Sequence of chain 1.A:
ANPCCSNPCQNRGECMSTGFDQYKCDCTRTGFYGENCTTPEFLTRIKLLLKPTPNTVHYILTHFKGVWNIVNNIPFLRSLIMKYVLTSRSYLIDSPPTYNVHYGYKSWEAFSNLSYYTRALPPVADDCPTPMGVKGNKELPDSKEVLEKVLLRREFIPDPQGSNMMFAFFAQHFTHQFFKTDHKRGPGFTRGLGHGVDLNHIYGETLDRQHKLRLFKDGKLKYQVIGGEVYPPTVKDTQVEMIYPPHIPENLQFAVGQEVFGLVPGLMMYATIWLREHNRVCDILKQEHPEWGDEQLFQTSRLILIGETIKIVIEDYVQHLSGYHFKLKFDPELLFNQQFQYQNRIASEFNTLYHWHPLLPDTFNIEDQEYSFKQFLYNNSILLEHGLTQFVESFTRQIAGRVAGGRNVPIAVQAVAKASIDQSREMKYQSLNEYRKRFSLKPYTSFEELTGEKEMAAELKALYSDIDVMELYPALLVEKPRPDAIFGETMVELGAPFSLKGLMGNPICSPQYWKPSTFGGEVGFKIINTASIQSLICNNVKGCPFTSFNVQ

The protein below binds the small molecule below.
Small molecule (SMILES): CC(=O)N[C@H]1[C@H](O[C@H]2[C@H](O)[C@@H](NC(C)=O)CO[C@@H]2CO)O[C@H](CO)[C@@H](O)[C@@H]1O

Binding-site contacts:
Ligand atom C6 contacts residue ASP208 of chain 1.B at 4.4 Å.
Ligand atom C4 contacts residue LEU207 of chain 1.B at 4.0 Å (hydrophobic).
Ligand atom O6 contacts residue LEU207 of chain 1.B at 3.7 Å.
Ligand atom C2 contacts residue ARG185 of chain 1.A at 4.0 Å.
Ligand atom O5 contacts residue LEU207 of chain 1.B at 4.3 Å.
Ligand atom O3 contacts residue ARG185 of chain 1.A at 4.1 Å.
Ligand atom C5 contacts residue ASN113 of chain 1.A at 3.6 Å.
Ligand atom O5 contacts residue GLU109 of chain 1.A at 3.7 Å.
Ligand atom C2 contacts residue GLU109 of chain 1.A at 4.3 Å.
Ligand atom C2 contacts residue ASN113 of chain 1.A at 2.5 Å.
Ligand atom C1 contacts residue ASN113 of chain 1.A at 1.4 Å.
Ligand atom N2 contacts residue ARG185 of chain 1.A at 4.2 Å.
Ligand atom N2 contacts residue ASN113 of chain 1.A at 3.0 Å (h-bond).
Ligand atom C5 contacts residue ARG185 of chain 1.A at 4.1 Å.
Ligand atom C1 contacts residue GLU109 of chain 1.A at 3.8 Å.
Ligand atom C5 contacts residue TYR116 of chain 1.A at 4.5 Å (hydrophobic).
Ligand atom O7 contacts residue LEU207 of chain 1.B at 3.7 Å.
Ligand atom O7 contacts residue ASN113 of chain 1.A at 3.8 Å.
Ligand atom C7 contacts residue ASN113 of chain 1.A at 3.6 Å.
Ligand atom C4 contacts residue ASN113 of chain 1.A at 4.2 Å.
Ligand atom C4 contacts residue ARG185 of chain 1.A at 3.7 Å.
Ligand atom O4 contacts residue ARG185 of chain 1.A at 3.0 Å (salt-bridge).
Ligand atom C6 contacts residue TYR116 of chain 1.A at 3.7 Å (hydrophobic).
Ligand atom O5 contacts residue PHE189 of chain 1.A at 4.3 Å.
Ligand atom C1 contacts residue SER115 of chain 1.A at 4.4 Å.
Ligand atom C3 contacts residue ARG185 of chain 1.A at 3.7 Å.
Ligand atom C8 contacts residue PHE189 of chain 1.A at 4.2 Å (hydrophobic).
Ligand atom O5 contacts residue TYR116 of chain 1.A at 3.6 Å.
Ligand atom C1 contacts residue ARG185 of chain 1.A at 4.0 Å.
Ligand atom O6 contacts residue TYR116 of chain 1.A at 3.7 Å.
Ligand atom C8 contacts residue ARG185 of chain 1.A at 3.9 Å.
Ligand atom C1 contacts residue TYR116 of chain 1.A at 4.1 Å (hydrophobic).
Ligand atom C6 contacts residue PHE189 of chain 1.A at 3.9 Å (hydrophobic).
Ligand atom C7 contacts residue ARG185 of chain 1.A at 3.6 Å.
Ligand atom C2 contacts residue LEU207 of chain 1.B at 4.3 Å (hydrophobic).
Ligand atom O7 contacts residue ARG185 of chain 1.A at 2.6 Å (salt-bridge).
Ligand atom O5 contacts residue ASN113 of chain 1.A at 2.3 Å (h-bond).
Ligand atom C3 contacts residue ASN113 of chain 1.A at 3.8 Å.
Ligand atom C5 contacts residue PHE189 of chain 1.A at 4.0 Å (hydrophobic).
Ligand atom O6 contacts residue ASP208 of chain 1.B at 4.5 Å.

Sequence of chain 1.B:
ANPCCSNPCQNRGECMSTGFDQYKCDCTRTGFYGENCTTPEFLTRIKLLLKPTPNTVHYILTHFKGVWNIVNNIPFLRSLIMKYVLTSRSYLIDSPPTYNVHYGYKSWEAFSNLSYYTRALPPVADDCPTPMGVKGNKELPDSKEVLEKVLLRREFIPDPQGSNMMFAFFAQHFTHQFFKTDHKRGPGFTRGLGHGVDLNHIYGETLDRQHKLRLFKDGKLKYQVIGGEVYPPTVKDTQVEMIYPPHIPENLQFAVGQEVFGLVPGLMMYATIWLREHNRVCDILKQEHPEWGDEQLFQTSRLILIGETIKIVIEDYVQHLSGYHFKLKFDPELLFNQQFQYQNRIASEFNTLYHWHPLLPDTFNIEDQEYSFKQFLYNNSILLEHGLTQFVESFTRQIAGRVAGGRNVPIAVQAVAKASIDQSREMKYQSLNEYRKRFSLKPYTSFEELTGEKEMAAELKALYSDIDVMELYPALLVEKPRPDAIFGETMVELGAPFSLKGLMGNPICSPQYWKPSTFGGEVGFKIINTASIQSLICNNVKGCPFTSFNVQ